Binding-site contacts:
Ligand atom C8 contacts residue ASN706 of chain 1.C at 3.4 Å.
Ligand atom C7 contacts residue ASN706 of chain 1.C at 3.1 Å.
Ligand atom C5 contacts residue ASN706 of chain 1.C at 3.6 Å.
Ligand atom C8 contacts residue ASN707 of chain 1.C at 3.7 Å.
Ligand atom C4 contacts residue ASN706 of chain 1.C at 4.2 Å.
Ligand atom N2 contacts residue ASN706 of chain 1.C at 2.9 Å (h-bond).
Ligand atom O5 contacts residue ASN706 of chain 1.C at 2.4 Å (h-bond).
Ligand atom C3 contacts residue ASN706 of chain 1.C at 3.8 Å.
Ligand atom C1 contacts residue ASN706 of chain 1.C at 1.4 Å.
Ligand atom C2 contacts residue ASN706 of chain 1.C at 2.5 Å.
Ligand atom O7 contacts residue ASN706 of chain 1.C at 3.2 Å (h-bond).

A protein and the small-molecule ligand that binds it are described below.
Small molecule (SMILES): CC(=O)N[C@@H]1[C@@H](O)[C@H](O)[C@@H](CO)O[C@H]1O

Sequence of chain 1.C:
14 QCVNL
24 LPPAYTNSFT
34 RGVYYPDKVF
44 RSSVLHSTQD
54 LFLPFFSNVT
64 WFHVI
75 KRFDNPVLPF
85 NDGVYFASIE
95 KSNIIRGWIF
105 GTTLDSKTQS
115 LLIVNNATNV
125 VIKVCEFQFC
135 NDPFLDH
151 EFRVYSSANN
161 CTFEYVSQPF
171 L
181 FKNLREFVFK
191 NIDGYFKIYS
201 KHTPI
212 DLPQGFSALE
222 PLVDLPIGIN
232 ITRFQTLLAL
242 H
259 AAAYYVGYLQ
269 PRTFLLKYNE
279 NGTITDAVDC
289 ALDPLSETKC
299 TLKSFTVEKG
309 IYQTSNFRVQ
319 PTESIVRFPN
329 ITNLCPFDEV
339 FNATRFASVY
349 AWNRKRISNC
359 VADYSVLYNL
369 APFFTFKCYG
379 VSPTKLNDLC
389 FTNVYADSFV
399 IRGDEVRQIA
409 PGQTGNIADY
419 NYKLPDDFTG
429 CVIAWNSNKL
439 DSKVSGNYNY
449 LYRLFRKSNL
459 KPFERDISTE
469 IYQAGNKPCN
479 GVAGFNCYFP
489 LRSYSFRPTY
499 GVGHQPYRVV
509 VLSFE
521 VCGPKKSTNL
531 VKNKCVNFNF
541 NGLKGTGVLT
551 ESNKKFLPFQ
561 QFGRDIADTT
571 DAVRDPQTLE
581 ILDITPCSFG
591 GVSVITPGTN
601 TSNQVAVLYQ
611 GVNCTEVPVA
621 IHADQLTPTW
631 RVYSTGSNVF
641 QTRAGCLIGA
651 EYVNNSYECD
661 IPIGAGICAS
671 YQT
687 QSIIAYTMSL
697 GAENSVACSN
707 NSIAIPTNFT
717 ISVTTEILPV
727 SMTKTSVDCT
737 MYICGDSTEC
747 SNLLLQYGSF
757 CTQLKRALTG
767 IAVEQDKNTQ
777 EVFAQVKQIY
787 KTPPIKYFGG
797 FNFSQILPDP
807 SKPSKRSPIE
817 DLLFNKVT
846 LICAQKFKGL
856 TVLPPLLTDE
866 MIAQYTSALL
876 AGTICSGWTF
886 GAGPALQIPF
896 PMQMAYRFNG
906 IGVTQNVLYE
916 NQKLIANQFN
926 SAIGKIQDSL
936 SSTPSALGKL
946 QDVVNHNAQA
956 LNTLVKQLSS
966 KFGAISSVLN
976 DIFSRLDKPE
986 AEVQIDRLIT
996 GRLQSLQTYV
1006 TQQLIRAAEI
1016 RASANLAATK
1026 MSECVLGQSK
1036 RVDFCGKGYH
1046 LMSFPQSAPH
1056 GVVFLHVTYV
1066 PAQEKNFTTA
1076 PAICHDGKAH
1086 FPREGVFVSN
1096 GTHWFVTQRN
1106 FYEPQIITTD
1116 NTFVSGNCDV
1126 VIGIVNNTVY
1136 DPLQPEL